A protein and the small-molecule ligand that binds it are described below.
Small molecule (SMILES): O=P(O)(O)OC[C@H]1O[C@](O)(CO)[C@@H](O)[C@@H]1O

Sequence of chain 4.A:
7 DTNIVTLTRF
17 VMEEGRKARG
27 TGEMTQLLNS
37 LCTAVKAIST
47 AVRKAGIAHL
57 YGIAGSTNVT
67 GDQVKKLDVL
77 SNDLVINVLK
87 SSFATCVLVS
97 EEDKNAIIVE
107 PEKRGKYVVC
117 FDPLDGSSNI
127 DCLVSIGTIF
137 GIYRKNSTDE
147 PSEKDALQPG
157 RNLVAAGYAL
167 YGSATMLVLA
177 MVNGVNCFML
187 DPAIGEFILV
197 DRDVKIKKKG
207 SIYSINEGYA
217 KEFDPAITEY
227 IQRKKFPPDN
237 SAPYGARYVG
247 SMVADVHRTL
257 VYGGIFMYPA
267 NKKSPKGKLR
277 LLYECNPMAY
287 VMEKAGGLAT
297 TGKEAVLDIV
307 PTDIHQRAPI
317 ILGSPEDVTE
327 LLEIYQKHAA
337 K

Binding-site contacts:
Ligand atom O3 contacts residue GLY246 of chain 4.A at 3.8 Å.
Ligand atom O3 contacts residue ASP121 of chain 4.A at 2.6 Å (salt-bridge).
Ligand atom O3 contacts residue SER247 of chain 4.A at 3.6 Å.
Ligand atom O5 contacts residue LYS274 of chain 4.A at 2.9 Å (salt-bridge).
Ligand atom O2 contacts residue GLY122 of chain 4.A at 3.8 Å.
Ligand atom O2 contacts residue GLY246 of chain 4.A at 3.7 Å.
Ligand atom O3 contacts residue GLY122 of chain 4.A at 3.6 Å (h-bond).
Ligand atom O1P contacts residue TYR244 of chain 4.A at 2.8 Å (h-bond).
Ligand atom C3 contacts residue ASP121 of chain 4.A at 3.5 Å.
Ligand atom C1 contacts residue GLU280 of chain 4.A at 3.6 Å.
Ligand atom C3 contacts residue MET248 of chain 4.A at 3.5 Å (hydrophobic).
Ligand atom O2 contacts residue PO41 of chain 4.F at 3.3 Å (h-bond).
Ligand atom O1 contacts residue GLU280 of chain 4.A at 3.0 Å (salt-bridge).
Ligand atom O1 contacts residue GLY122 of chain 4.A at 3.8 Å.
Ligand atom C6 contacts residue TYR244 of chain 4.A at 3.6 Å (hydrophobic).
Ligand atom O1P contacts residue ARG243 of chain 3.A at 3.6 Å.
Ligand atom O2P contacts residue TYR264 of chain 4.A at 2.6 Å (h-bond).
Ligand atom O1 contacts residue ASP121 of chain 4.A at 2.7 Å (salt-bridge).
Ligand atom C1 contacts residue MG1 of chain 4.D at 3.6 Å.
Ligand atom C5 contacts residue GLY246 of chain 4.A at 3.9 Å.
Ligand atom C4 contacts residue GLY246 of chain 4.A at 3.1 Å.
Ligand atom O1 contacts residue MG1 of chain 4.D at 2.3 Å.
Ligand atom O1P contacts residue ASN212 of chain 4.A at 2.9 Å (h-bond).
Ligand atom C6 contacts residue GLY246 of chain 4.A at 3.5 Å.
Ligand atom C1 contacts residue ASP121 of chain 4.A at 3.8 Å.
Ligand atom C1 contacts residue PO41 of chain 4.F at 3.4 Å.
Ligand atom O2P contacts residue TYR215 of chain 4.A at 2.5 Å (h-bond).
Ligand atom C4 contacts residue MET248 of chain 4.A at 3.5 Å (hydrophobic).
Ligand atom O4 contacts residue MET248 of chain 4.A at 3.1 Å (h-bond).
Ligand atom O1P contacts residue TYR264 of chain 4.A at 3.9 Å.
Ligand atom O6 contacts residue TYR264 of chain 4.A at 3.4 Å.
Ligand atom O3 contacts residue MET248 of chain 4.A at 2.8 Å (h-bond).
Ligand atom P contacts residue ASN212 of chain 4.A at 3.7 Å.
Ligand atom O1 contacts residue PO41 of chain 4.F at 2.6 Å (h-bond).
Ligand atom P contacts residue TYR264 of chain 4.A at 3.7 Å.
Ligand atom P contacts residue TYR215 of chain 4.A at 3.8 Å.
Ligand atom O3P contacts residue ARG243 of chain 3.A at 2.6 Å (salt-bridge).
Ligand atom P contacts residue ARG243 of chain 3.A at 3.8 Å.
Ligand atom O4 contacts residue GLY246 of chain 4.A at 3.9 Å.
Ligand atom O6 contacts residue LYS274 of chain 4.A at 3.1 Å (salt-bridge).

Sequence of chain 3.A:
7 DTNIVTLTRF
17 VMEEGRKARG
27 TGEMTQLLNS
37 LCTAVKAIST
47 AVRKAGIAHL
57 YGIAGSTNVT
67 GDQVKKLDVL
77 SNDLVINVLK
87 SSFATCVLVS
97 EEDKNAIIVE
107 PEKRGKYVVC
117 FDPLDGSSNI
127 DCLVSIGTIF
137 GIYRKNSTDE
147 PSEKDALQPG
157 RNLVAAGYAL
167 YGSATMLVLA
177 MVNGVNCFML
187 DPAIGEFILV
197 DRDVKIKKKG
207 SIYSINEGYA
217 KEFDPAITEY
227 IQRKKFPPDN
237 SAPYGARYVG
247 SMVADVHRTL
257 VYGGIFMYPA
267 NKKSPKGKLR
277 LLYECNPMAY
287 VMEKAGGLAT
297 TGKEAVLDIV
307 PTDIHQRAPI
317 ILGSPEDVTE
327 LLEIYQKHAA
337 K